Binding-site contacts:
Ligand atom C3 contacts residue THR160 of chain 40.A at 3.9 Å.
Ligand atom O5 contacts residue ASN154 of chain 40.A at 2.4 Å (h-bond).
Ligand atom C4 contacts residue THR160 of chain 40.A at 3.6 Å.
Ligand atom C6 contacts residue THR160 of chain 40.A at 3.7 Å.
Ligand atom C1 contacts residue ASN154 of chain 40.A at 1.6 Å.
Ligand atom C1 contacts residue THR160 of chain 40.A at 3.0 Å.
Ligand atom C8 contacts residue ILE152 of chain 40.A at 4.3 Å (hydrophobic).
Ligand atom C7 contacts residue THR160 of chain 40.A at 3.4 Å.
Ligand atom O5 contacts residue HIS158 of chain 40.A at 3.8 Å.
Ligand atom C5 contacts residue ASN154 of chain 40.A at 3.8 Å.
Ligand atom O6 contacts residue HIS158 of chain 40.A at 3.4 Å (h-bond).
Ligand atom O7 contacts residue ASN154 of chain 40.A at 2.7 Å (h-bond).
Ligand atom C8 contacts residue VAL153 of chain 40.A at 4.4 Å (hydrophobic).
Ligand atom C2 contacts residue THR160 of chain 40.A at 2.7 Å.
Ligand atom N2 contacts residue THR160 of chain 40.A at 3.5 Å.
Ligand atom O5 contacts residue THR160 of chain 40.A at 3.2 Å.
Ligand atom O7 contacts residue THR160 of chain 40.A at 2.5 Å.
Ligand atom C7 contacts residue ASN154 of chain 40.A at 3.0 Å.
Ligand atom N2 contacts residue ASN154 of chain 40.A at 3.0 Å (h-bond).
Ligand atom C2 contacts residue ASN154 of chain 40.A at 2.5 Å.
Ligand atom O7 contacts residue ASP161 of chain 40.A at 3.7 Å.
Ligand atom C8 contacts residue ASN154 of chain 40.A at 4.1 Å.
Ligand atom C5 contacts residue THR160 of chain 40.A at 3.7 Å.
Ligand atom C6 contacts residue HIS158 of chain 40.A at 4.0 Å.
Ligand atom C4 contacts residue ASN154 of chain 40.A at 4.3 Å.
Ligand atom C3 contacts residue ASN154 of chain 40.A at 3.9 Å.
Ligand atom O3 contacts residue THR160 of chain 40.A at 4.3 Å.

Sequence of chain 40.A:
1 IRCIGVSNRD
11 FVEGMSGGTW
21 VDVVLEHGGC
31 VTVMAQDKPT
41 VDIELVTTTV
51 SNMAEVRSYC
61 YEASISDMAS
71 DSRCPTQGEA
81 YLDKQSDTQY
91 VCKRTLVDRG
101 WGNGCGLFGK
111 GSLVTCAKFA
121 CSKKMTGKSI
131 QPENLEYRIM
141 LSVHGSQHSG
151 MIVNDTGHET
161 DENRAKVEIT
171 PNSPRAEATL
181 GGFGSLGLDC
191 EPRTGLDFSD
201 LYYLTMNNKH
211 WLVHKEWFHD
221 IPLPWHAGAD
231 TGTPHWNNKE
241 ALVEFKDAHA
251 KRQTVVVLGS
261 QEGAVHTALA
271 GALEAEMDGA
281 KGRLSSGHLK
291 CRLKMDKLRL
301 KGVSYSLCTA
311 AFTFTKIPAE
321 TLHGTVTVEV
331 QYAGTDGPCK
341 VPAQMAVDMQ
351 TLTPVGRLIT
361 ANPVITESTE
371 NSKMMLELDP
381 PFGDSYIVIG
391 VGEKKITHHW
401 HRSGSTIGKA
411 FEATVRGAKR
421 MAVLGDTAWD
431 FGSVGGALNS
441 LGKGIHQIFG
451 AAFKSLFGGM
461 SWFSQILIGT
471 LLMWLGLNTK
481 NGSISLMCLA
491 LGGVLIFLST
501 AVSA

A small-molecule ligand and the protein it binds are described below.
Small molecule (SMILES): CC(=O)N[C@@H]1[C@@H](O)[C@H](O)[C@@H](CO)O[C@H]1O